Sequence of chain 1.B:
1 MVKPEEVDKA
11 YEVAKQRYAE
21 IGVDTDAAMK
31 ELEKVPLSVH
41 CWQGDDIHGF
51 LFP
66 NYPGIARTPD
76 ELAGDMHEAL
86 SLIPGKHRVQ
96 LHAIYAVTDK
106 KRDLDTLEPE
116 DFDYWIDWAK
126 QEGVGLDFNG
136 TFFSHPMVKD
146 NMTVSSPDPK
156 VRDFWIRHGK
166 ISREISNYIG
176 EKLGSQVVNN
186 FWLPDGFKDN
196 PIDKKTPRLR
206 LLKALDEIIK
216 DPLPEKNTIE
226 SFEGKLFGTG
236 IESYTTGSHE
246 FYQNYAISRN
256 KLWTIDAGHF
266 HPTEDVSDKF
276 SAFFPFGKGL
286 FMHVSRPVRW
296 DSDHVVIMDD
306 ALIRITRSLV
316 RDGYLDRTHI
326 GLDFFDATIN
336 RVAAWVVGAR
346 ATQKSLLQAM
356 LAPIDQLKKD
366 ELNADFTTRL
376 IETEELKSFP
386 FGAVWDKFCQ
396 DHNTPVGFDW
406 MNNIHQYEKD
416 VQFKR

Binding-site contacts:
Ligand atom O4 contacts residue GLU228 of chain 1.B at 2.7 Å (salt-bridge).
Ligand atom C6 contacts residue HIS97 of chain 1.B at 3.5 Å.
Ligand atom O4 contacts residue MN1 of chain 1.I at 2.8 Å.
Ligand atom C3 contacts residue MN1 of chain 1.I at 3.6 Å.
Ligand atom O3 contacts residue MN1 of chain 1.J at 3.6 Å.
Ligand atom O6 contacts residue TRP187 of chain 1.B at 4.4 Å.
Ligand atom C4 contacts residue TRP187 of chain 1.B at 4.0 Å (hydrophobic).
Ligand atom O3 contacts residue ASP261 of chain 1.B at 3.5 Å (salt-bridge).
Ligand atom C1 contacts residue TRP187 of chain 1.B at 4.5 Å (hydrophobic).
Ligand atom O4 contacts residue ASP328 of chain 1.B at 3.1 Å (salt-bridge).
Ligand atom C6 contacts residue ASP328 of chain 1.B at 4.1 Å.
Ligand atom C5 contacts residue ASP328 of chain 1.B at 3.4 Å.
Ligand atom C2 contacts residue TRP187 of chain 1.B at 3.7 Å (hydrophobic).
Ligand atom O3 contacts residue GLU228 of chain 1.B at 3.0 Å (salt-bridge).
Ligand atom C5 contacts residue MN1 of chain 1.I at 4.3 Å.
Ligand atom O1 contacts residue TRP187 of chain 1.B at 4.2 Å.
Ligand atom O6 contacts residue PHE138 of chain 1.B at 3.8 Å.
Ligand atom C3 contacts residue GLU228 of chain 1.B at 3.5 Å.
Ligand atom C1 contacts residue ASP298 of chain 1.B at 4.5 Å.
Ligand atom O2 contacts residue LYS230 of chain 1.B at 2.8 Å (salt-bridge).
Ligand atom C4 contacts residue ASP328 of chain 1.B at 3.6 Å.
Ligand atom O2 contacts residue MN1 of chain 1.J at 4.0 Å.
Ligand atom O3 contacts residue MN1 of chain 1.I at 2.7 Å.
Ligand atom O4 contacts residue ASN185 of chain 1.B at 4.2 Å.
Ligand atom C3 contacts residue HIS264 of chain 1.B at 3.6 Å.
Ligand atom C4 contacts residue MN1 of chain 1.I at 3.7 Å.
Ligand atom C3 contacts residue ASP328 of chain 1.B at 4.0 Å.
Ligand atom C3 contacts residue TRP187 of chain 1.B at 3.8 Å (hydrophobic).
Ligand atom O2 contacts residue TRP187 of chain 1.B at 3.8 Å.
Ligand atom O3 contacts residue HIS264 of chain 1.B at 2.8 Å.
Ligand atom C2 contacts residue HIS264 of chain 1.B at 4.2 Å.
Ligand atom O2 contacts residue ASP296 of chain 1.B at 3.5 Å (salt-bridge).
Ligand atom O3 contacts residue ASP328 of chain 1.B at 3.1 Å (salt-bridge).
Ligand atom C6 contacts residue TRP42 of chain 1.B at 3.7 Å (hydrophobic).
Ligand atom O4 contacts residue TRP187 of chain 1.B at 4.1 Å.
Ligand atom O2 contacts residue HIS264 of chain 1.B at 3.5 Å.
Ligand atom O4 contacts residue HIS288 of chain 1.B at 3.9 Å.
Ligand atom O6 contacts residue HIS97 of chain 1.B at 2.7 Å (h-bond).
Ligand atom C4 contacts residue GLU228 of chain 1.B at 3.7 Å.
Ligand atom C2 contacts residue LYS230 of chain 1.B at 4.0 Å.

A protein and the small-molecule ligand that binds it are described below.
Small molecule (SMILES): OC[C@H]1O[C@@H](O)[C@H](O)[C@H](O)[C@@H]1O